Binding-site contacts:
Ligand atom OAK contacts residue VAL103 of chain 1.B at 4.2 Å.
Ligand atom CAF contacts residue LEU113 of chain 1.B at 3.5 Å (hydrophobic).
Ligand atom CAO contacts residue SO41 of chain 1.J at 3.4 Å.
Ligand atom CAD contacts residue LEU104 of chain 1.B at 4.2 Å (hydrophobic).
Ligand atom CAG contacts residue PRO105 of chain 1.B at 3.6 Å (hydrophobic).
Ligand atom CAL contacts residue MET108 of chain 1.B at 3.9 Å (hydrophobic).
Ligand atom CAB contacts residue SER52 of chain 1.B at 4.0 Å.
Ligand atom CAG contacts residue LEU54 of chain 1.B at 4.0 Å (hydrophobic).
Ligand atom FAC contacts residue LEU54 of chain 1.B at 3.5 Å.
Ligand atom CAB contacts residue TRP102 of chain 1.B at 3.8 Å (hydrophobic).
Ligand atom CAI contacts residue TRP102 of chain 1.B at 3.9 Å (hydrophobic).
Ligand atom CAD contacts residue MET108 of chain 1.B at 3.5 Å (hydrophobic).
Ligand atom CAA contacts residue SER52 of chain 1.B at 3.5 Å.
Ligand atom CAA contacts residue TRP102 of chain 1.B at 3.5 Å (hydrophobic).
Ligand atom OAK contacts residue PRO105 of chain 1.B at 3.4 Å.
Ligand atom CAB contacts residue TRP51 of chain 1.B at 3.6 Å (hydrophobic).
Ligand atom CAN contacts residue SO41 of chain 1.J at 3.7 Å.
Ligand atom CAE contacts residue MET108 of chain 1.B at 3.3 Å (hydrophobic).
Ligand atom CAF contacts residue LEU104 of chain 1.B at 3.7 Å (hydrophobic).
Ligand atom CAA contacts residue LEU113 of chain 1.B at 3.8 Å (hydrophobic).
Ligand atom CAB contacts residue ASN41 of chain 1.B at 3.8 Å.
Ligand atom NAJ contacts residue SO41 of chain 1.J at 2.9 Å (h-bond).
Ligand atom OAK contacts residue LEU104 of chain 1.B at 4.0 Å.
Ligand atom CAI contacts residue SO41 of chain 1.J at 3.4 Å.
Ligand atom CAL contacts residue PRO105 of chain 1.B at 4.2 Å (hydrophobic).
Ligand atom CAM contacts residue PRO105 of chain 1.B at 3.6 Å (hydrophobic).
Ligand atom OAK contacts residue SO41 of chain 1.J at 3.8 Å.
Ligand atom CAF contacts residue PRO105 of chain 1.B at 4.0 Å (hydrophobic).
Ligand atom CAD contacts residue LEU113 of chain 1.B at 3.9 Å (hydrophobic).
Ligand atom CAN contacts residue PRO105 of chain 1.B at 3.6 Å (hydrophobic).
Ligand atom CAF contacts residue MET108 of chain 1.B at 4.1 Å (hydrophobic).
Ligand atom CAI contacts residue VAL103 of chain 1.B at 3.9 Å (hydrophobic).
Ligand atom CAI contacts residue ASN41 of chain 1.B at 3.5 Å.
Ligand atom CAH contacts residue SER52 of chain 1.B at 4.1 Å.
Ligand atom CAD contacts residue SER109 of chain 1.B at 4.2 Å.
Ligand atom CAL contacts residue LEU54 of chain 1.B at 3.8 Å (hydrophobic).
Ligand atom NAJ contacts residue SER52 of chain 1.B at 3.3 Å (h-bond).
Ligand atom CAH contacts residue SO41 of chain 1.J at 3.6 Å.
Ligand atom CAO contacts residue SER52 of chain 1.B at 3.8 Å.
Ligand atom CAB contacts residue SO41 of chain 1.J at 3.3 Å.

Sequence of chain 1.B:
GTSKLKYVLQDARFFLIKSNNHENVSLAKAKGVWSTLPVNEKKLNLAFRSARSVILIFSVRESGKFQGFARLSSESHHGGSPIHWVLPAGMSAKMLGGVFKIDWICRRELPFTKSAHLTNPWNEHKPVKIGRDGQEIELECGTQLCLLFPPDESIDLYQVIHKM

The small molecule below binds the protein below.
Small molecule (SMILES): CC1(C)CO[C@H](c2cccc(F)c2)CN1